Binding-site contacts:
Ligand atom C8 contacts residue ASN19 of chain 1.J at 3.3 Å.
Ligand atom C2 contacts residue ASN42 of chain 1.J at 2.5 Å.
Ligand atom O7 contacts residue CYS45 of chain 1.J at 3.6 Å.
Ligand atom C4 contacts residue ASN42 of chain 1.J at 4.2 Å.
Ligand atom C7 contacts residue CYS45 of chain 1.J at 4.2 Å (hydrophobic).
Ligand atom O7 contacts residue ARG176 of chain 1.J at 4.4 Å.
Ligand atom C7 contacts residue ALA90 of chain 1.J at 4.5 Å (hydrophobic).
Ligand atom C7 contacts residue ASN19 of chain 1.J at 4.1 Å.
Ligand atom O7 contacts residue ASN42 of chain 1.J at 4.1 Å.
Ligand atom C8 contacts residue CYS91 of chain 1.J at 4.4 Å (hydrophobic).
Ligand atom O7 contacts residue ALA90 of chain 1.J at 3.8 Å.
Ligand atom N2 contacts residue ASN42 of chain 1.J at 3.0 Å (h-bond).
Ligand atom C5 contacts residue ASP41 of chain 1.J at 4.4 Å.
Ligand atom O5 contacts residue ASP41 of chain 1.J at 3.5 Å.
Ligand atom O7 contacts residue ASP41 of chain 1.J at 4.3 Å.
Ligand atom C1 contacts residue ASN42 of chain 1.J at 1.4 Å.
Ligand atom C7 contacts residue ASN42 of chain 1.J at 3.8 Å.
Ligand atom C6 contacts residue ASP41 of chain 1.J at 3.8 Å.
Ligand atom C1 contacts residue ASP41 of chain 1.J at 4.2 Å.
Ligand atom C8 contacts residue CYS45 of chain 1.J at 4.0 Å (hydrophobic).
Ligand atom O5 contacts residue ASN42 of chain 1.J at 2.4 Å (h-bond).
Ligand atom C7 contacts residue GLU21 of chain 1.J at 4.2 Å.
Ligand atom C8 contacts residue PRO92 of chain 1.J at 3.8 Å (hydrophobic).
Ligand atom C8 contacts residue GLU21 of chain 1.J at 3.6 Å.
Ligand atom O7 contacts residue ASN19 of chain 1.J at 4.2 Å.
Ligand atom O6 contacts residue ASP41 of chain 1.J at 2.5 Å (salt-bridge).
Ligand atom C7 contacts residue PRO92 of chain 1.J at 4.3 Å (hydrophobic).
Ligand atom C5 contacts residue ASN42 of chain 1.J at 3.7 Å.
Ligand atom C3 contacts residue ASN42 of chain 1.J at 3.8 Å.
Ligand atom N2 contacts residue GLU21 of chain 1.J at 3.7 Å.

Sequence of chain 1.J:
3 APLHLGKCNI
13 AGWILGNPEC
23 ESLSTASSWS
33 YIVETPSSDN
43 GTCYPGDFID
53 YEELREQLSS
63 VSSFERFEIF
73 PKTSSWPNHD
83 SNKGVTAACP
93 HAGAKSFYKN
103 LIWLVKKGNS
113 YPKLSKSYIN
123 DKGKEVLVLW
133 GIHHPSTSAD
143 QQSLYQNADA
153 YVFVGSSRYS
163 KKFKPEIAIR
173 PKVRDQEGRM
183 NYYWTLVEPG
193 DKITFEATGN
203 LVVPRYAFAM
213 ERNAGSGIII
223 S

The protein below binds the small molecule below.
Small molecule (SMILES): CC(=O)N[C@@H]1[C@@H](O)[C@H](O)[C@@H](CO)O[C@H]1O